The protein below binds the small molecule below.
Small molecule (SMILES): CC(=O)Nc1cccc(CN)c1

Sequence of chain 1.A:
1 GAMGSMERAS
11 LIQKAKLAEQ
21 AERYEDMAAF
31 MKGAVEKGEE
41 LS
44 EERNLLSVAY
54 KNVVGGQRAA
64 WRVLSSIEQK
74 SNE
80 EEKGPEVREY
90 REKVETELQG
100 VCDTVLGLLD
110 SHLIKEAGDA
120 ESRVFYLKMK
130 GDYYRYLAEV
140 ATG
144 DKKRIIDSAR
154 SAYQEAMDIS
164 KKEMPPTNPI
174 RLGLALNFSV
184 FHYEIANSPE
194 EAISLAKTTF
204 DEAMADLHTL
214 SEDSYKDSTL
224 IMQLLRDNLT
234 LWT

Sequence of chain 1.B:
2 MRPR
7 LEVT

Binding-site contacts:
Ligand atom O contacts residue VAL9 of chain 1.B at 3.5 Å.
Ligand atom C contacts residue VAL51 of chain 1.A at 3.7 Å (hydrophobic).
Ligand atom C2 contacts residue PE51 of chain 1.D at 4.1 Å.
Ligand atom N contacts residue ASN47 of chain 1.A at 3.5 Å (h-bond).
Ligand atom C contacts residue ASN47 of chain 1.A at 3.5 Å.
Ligand atom C contacts residue VAL9 of chain 1.B at 3.1 Å (hydrophobic).
Ligand atom C5 contacts residue ILE224 of chain 1.A at 4.2 Å (hydrophobic).
Ligand atom C6 contacts residue LYS127 of chain 1.A at 4.1 Å.
Ligand atom C5 contacts residue PRO172 of chain 1.A at 3.2 Å (hydrophobic).
Ligand atom C5 contacts residue LEU7 of chain 1.B at 4.1 Å (hydrophobic).
Ligand atom O contacts residue PHE124 of chain 1.A at 3.8 Å.
Ligand atom C1 contacts residue SER50 of chain 1.A at 3.6 Å.
Ligand atom O contacts residue ASN47 of chain 1.A at 4.3 Å.
Ligand atom C5 contacts residue ILE173 of chain 1.A at 4.0 Å (hydrophobic).
Ligand atom C4 contacts residue PRO172 of chain 1.A at 3.8 Å (hydrophobic).
Ligand atom N1 contacts residue ILE173 of chain 1.A at 2.7 Å (h-bond).
Ligand atom C8 contacts residue PHE124 of chain 1.A at 4.1 Å (hydrophobic).
Ligand atom C4 contacts residue ILE224 of chain 1.A at 3.9 Å (hydrophobic).
Ligand atom C8 contacts residue LEU7 of chain 1.B at 3.8 Å (hydrophobic).
Ligand atom C2 contacts residue LEU7 of chain 1.B at 3.9 Å (hydrophobic).
Ligand atom C4 contacts residue PE51 of chain 1.D at 3.7 Å.
Ligand atom C5 contacts residue GLY176 of chain 1.A at 4.2 Å.
Ligand atom C1 contacts residue ASN47 of chain 1.A at 3.5 Å.
Ligand atom N contacts residue PE51 of chain 1.D at 4.3 Å.
Ligand atom C3 contacts residue PE51 of chain 1.D at 3.3 Å.
Ligand atom C7 contacts residue ILE173 of chain 1.A at 4.2 Å (hydrophobic).
Ligand atom O contacts residue SER50 of chain 1.A at 2.8 Å (h-bond).
Ligand atom N1 contacts residue LEU177 of chain 1.A at 3.4 Å (h-bond).
Ligand atom C7 contacts residue LYS127 of chain 1.A at 2.8 Å.
Ligand atom N1 contacts residue GLY176 of chain 1.A at 3.5 Å.
Ligand atom C6 contacts residue PRO172 of chain 1.A at 4.3 Å (hydrophobic).
Ligand atom N1 contacts residue PRO172 of chain 1.A at 3.6 Å.
Ligand atom C1 contacts residue PHE124 of chain 1.A at 4.3 Å (hydrophobic).
Ligand atom C1 contacts residue VAL9 of chain 1.B at 3.8 Å (hydrophobic).
Ligand atom C contacts residue SER50 of chain 1.A at 3.7 Å.
Ligand atom C3 contacts residue LEU7 of chain 1.B at 4.2 Å (hydrophobic).
Ligand atom C7 contacts residue LEU7 of chain 1.B at 4.3 Å (hydrophobic).
Ligand atom N1 contacts residue LYS127 of chain 1.A at 3.2 Å.
Ligand atom C7 contacts residue GLY176 of chain 1.A at 4.1 Å.
Ligand atom C6 contacts residue LEU7 of chain 1.B at 3.9 Å (hydrophobic).